The small molecule below binds the protein below.
Small molecule (SMILES): OCC1=CC(O)[C@H](F)[C@@H](O)[C@H]1O

Sequence of chain 1.A:
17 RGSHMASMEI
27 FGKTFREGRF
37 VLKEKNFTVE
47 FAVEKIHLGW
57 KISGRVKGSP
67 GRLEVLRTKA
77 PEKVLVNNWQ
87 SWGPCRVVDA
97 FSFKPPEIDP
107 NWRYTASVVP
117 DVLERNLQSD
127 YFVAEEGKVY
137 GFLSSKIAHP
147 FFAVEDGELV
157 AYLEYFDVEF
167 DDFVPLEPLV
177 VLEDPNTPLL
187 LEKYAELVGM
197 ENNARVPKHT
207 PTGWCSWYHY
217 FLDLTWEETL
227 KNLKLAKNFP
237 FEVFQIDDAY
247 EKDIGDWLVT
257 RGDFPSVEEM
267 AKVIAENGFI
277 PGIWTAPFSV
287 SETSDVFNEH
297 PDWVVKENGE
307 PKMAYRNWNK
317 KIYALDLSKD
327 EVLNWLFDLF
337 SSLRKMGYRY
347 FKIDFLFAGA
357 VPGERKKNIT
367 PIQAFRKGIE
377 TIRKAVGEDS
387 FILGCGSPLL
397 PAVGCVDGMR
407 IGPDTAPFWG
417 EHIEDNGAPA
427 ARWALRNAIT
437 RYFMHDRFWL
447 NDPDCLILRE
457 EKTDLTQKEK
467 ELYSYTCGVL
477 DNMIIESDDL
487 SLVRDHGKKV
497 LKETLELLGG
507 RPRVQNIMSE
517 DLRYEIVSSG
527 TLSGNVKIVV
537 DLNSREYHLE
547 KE

Binding-site contacts:
Ligand atom OAG contacts residue ASP410 of chain 1.A at 3.7 Å.
Ligand atom CAI contacts residue TRP280 of chain 1.A at 3.9 Å (hydrophobic).
Ligand atom CAA contacts residue PHE351 of chain 1.A at 3.6 Å (hydrophobic).
Ligand atom CAB contacts residue PHE351 of chain 1.A at 3.5 Å (hydrophobic).
Ligand atom OAF contacts residue ASP243 of chain 1.A at 2.6 Å (salt-bridge).
Ligand atom CAD contacts residue ARG406 of chain 1.A at 3.9 Å.
Ligand atom OAF contacts residue TRP280 of chain 1.A at 2.9 Å (h-bond).
Ligand atom CAD contacts residue TYR214 of chain 1.A at 3.8 Å (hydrophobic).
Ligand atom CAC contacts residue ASP243 of chain 1.A at 3.5 Å.
Ligand atom OAK contacts residue TRP314 of chain 1.A at 4.0 Å.
Ligand atom CAD contacts residue LYS348 of chain 1.A at 3.8 Å.
Ligand atom OAF contacts residue ASP350 of chain 1.A at 3.5 Å (salt-bridge).
Ligand atom FAH contacts residue ARG406 of chain 1.A at 3.3 Å.
Ligand atom CAB contacts residue TRP280 of chain 1.A at 4.0 Å (hydrophobic).
Ligand atom CAC contacts residue TRP280 of chain 1.A at 3.9 Å (hydrophobic).
Ligand atom CAA contacts residue TRP280 of chain 1.A at 3.9 Å (hydrophobic).
Ligand atom CAE contacts residue ASP350 of chain 1.A at 2.4 Å.
Ligand atom CAC contacts residue LYS348 of chain 1.A at 3.8 Å.
Ligand atom OAK contacts residue ASP244 of chain 1.A at 2.7 Å (salt-bridge).
Ligand atom CAJ contacts residue TRP213 of chain 1.A at 3.4 Å (hydrophobic).
Ligand atom CAC contacts residue ASP350 of chain 1.A at 3.6 Å.
Ligand atom FAH contacts residue ASP410 of chain 1.A at 3.1 Å.
Ligand atom OAK contacts residue TRP280 of chain 1.A at 4.0 Å.
Ligand atom OAF contacts residue LYS348 of chain 1.A at 2.9 Å (salt-bridge).
Ligand atom FAH contacts residue TRP88 of chain 1.A at 3.2 Å.
Ligand atom OAG contacts residue LYS348 of chain 1.A at 2.9 Å (salt-bridge).
Ligand atom CAC contacts residue TRP213 of chain 1.A at 4.0 Å (hydrophobic).
Ligand atom OAG contacts residue TYR214 of chain 1.A at 2.7 Å (h-bond).
Ligand atom CAJ contacts residue ASP244 of chain 1.A at 3.6 Å.
Ligand atom CAD contacts residue ASP350 of chain 1.A at 3.6 Å.
Ligand atom CAD contacts residue ASP410 of chain 1.A at 3.5 Å.
Ligand atom FAH contacts residue ASP350 of chain 1.A at 3.3 Å.
Ligand atom CAJ contacts residue ASP243 of chain 1.A at 3.9 Å.
Ligand atom OAG contacts residue ARG406 of chain 1.A at 3.0 Å (salt-bridge).
Ligand atom CAE contacts residue ARG406 of chain 1.A at 3.9 Å.
Ligand atom CAI contacts residue ASP243 of chain 1.A at 4.0 Å.
Ligand atom CAI contacts residue ASP350 of chain 1.A at 3.3 Å.
Ligand atom CAB contacts residue ASP350 of chain 1.A at 2.4 Å.
Ligand atom OAK contacts residue TRP213 of chain 1.A at 3.8 Å.
Ligand atom CAA contacts residue ASP350 of chain 1.A at 1.4 Å.